This protein binds this small molecule.
Small molecule (SMILES): CC(=O)O[C@H]1C[C@@]2(C)[C@@H](C[C@@H](O)[C@H]3[C@@]4(C)CC[C@@H](O)[C@@H](C)[C@@H]4CC[C@@]32C)/C1=C(\CCC=C(C)C)C(=O)O

Sequence of chain 2.A:
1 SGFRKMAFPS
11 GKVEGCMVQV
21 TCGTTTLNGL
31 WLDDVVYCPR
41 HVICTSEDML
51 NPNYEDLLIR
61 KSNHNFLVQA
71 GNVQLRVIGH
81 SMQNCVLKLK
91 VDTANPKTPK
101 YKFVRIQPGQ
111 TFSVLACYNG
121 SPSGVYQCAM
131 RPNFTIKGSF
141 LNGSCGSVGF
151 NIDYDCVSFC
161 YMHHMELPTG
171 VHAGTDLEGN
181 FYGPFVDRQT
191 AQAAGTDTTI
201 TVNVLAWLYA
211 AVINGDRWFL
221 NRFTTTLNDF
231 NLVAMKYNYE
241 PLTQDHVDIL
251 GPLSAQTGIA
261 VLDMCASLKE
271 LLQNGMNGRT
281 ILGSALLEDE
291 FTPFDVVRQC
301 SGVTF

Binding-site contacts:
Ligand atom C27 contacts residue HIS41 of chain 2.A at 4.1 Å.
Ligand atom C28 contacts residue MET49 of chain 2.A at 4.1 Å (hydrophobic).
Ligand atom O4 contacts residue ASN142 of chain 2.A at 4.1 Å.
Ligand atom C1 contacts residue GLN189 of chain 2.A at 4.2 Å.
Ligand atom C21 contacts residue IMD1 of chain 2.H at 3.6 Å.
Ligand atom O5 contacts residue CYS145 of chain 2.A at 4.0 Å.
Ligand atom C32 contacts residue GLY143 of chain 2.A at 4.2 Å.
Ligand atom O4 contacts residue DMS1 of chain 2.F at 3.2 Å.
Ligand atom C24 contacts residue HIS41 of chain 2.A at 4.0 Å.
Ligand atom C11 contacts residue GLN189 of chain 2.A at 3.6 Å.
Ligand atom C17 contacts residue IMD1 of chain 2.H at 3.7 Å.
Ligand atom C23 contacts residue IMD1 of chain 2.H at 3.6 Å.
Ligand atom C19 contacts residue SER46 of chain 2.A at 3.4 Å.
Ligand atom C22 contacts residue DMS1 of chain 2.F at 4.2 Å.
Ligand atom C26 contacts residue MET49 of chain 2.A at 3.7 Å (hydrophobic).
Ligand atom C28 contacts residue GLN189 of chain 2.A at 3.0 Å.
Ligand atom C27 contacts residue ASP187 of chain 2.A at 3.6 Å.
Ligand atom O4 contacts residue CYS145 of chain 2.A at 3.3 Å (h-bond).
Ligand atom C24 contacts residue HIS164 of chain 2.A at 3.7 Å.
Ligand atom C27 contacts residue MET165 of chain 2.A at 4.0 Å (hydrophobic).
Ligand atom C22 contacts residue IMD1 of chain 2.H at 3.5 Å.
Ligand atom C29 contacts residue IMD1 of chain 2.H at 3.4 Å.
Ligand atom C27 contacts residue MET49 of chain 2.A at 3.2 Å (hydrophobic).
Ligand atom C25 contacts residue HIS41 of chain 2.A at 3.5 Å.
Ligand atom C16 contacts residue ASN142 of chain 2.A at 3.5 Å.
Ligand atom O2 contacts residue IMD1 of chain 2.H at 3.6 Å.
Ligand atom O5 contacts residue HIS41 of chain 2.A at 3.9 Å.
Ligand atom O5 contacts residue IMD1 of chain 2.H at 2.6 Å (h-bond).
Ligand atom C29 contacts residue CYS145 of chain 2.A at 3.7 Å (hydrophobic).
Ligand atom C23 contacts residue HIS41 of chain 2.A at 3.8 Å.
Ligand atom C12 contacts residue MET49 of chain 2.A at 3.9 Å (hydrophobic).
Ligand atom C15 contacts residue ASN142 of chain 2.A at 3.7 Å.
Ligand atom C31 contacts residue ASN142 of chain 2.A at 3.9 Å.
Ligand atom C11 contacts residue MET49 of chain 2.A at 4.1 Å (hydrophobic).
Ligand atom O4 contacts residue GLY143 of chain 2.A at 3.8 Å.
Ligand atom C27 contacts residue ARG188 of chain 2.A at 3.8 Å.
Ligand atom C25 contacts residue HIS164 of chain 2.A at 3.3 Å.
Ligand atom O3 contacts residue ASN142 of chain 2.A at 3.2 Å.
Ligand atom C29 contacts residue DMS1 of chain 2.F at 4.2 Å.
Ligand atom O1 contacts residue GLN189 of chain 2.A at 2.5 Å (h-bond).